Sequence of chain 1.B:
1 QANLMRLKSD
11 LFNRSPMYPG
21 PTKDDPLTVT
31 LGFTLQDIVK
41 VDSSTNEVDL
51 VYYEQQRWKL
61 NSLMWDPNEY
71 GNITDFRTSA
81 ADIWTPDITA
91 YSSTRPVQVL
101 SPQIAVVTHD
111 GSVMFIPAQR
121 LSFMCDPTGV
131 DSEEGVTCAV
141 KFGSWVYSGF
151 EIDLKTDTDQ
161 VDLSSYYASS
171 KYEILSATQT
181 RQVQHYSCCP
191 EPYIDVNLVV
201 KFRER

Sequence of chain 1.A:
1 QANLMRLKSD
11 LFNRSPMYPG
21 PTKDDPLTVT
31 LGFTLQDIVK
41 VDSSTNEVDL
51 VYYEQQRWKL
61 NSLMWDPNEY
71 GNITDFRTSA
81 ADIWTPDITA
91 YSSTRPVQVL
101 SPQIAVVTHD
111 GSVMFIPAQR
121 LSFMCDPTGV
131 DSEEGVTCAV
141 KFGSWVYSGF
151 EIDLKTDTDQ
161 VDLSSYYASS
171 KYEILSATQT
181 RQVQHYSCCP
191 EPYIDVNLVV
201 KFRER

This protein binds this small molecule.
Small molecule (SMILES): CC[C@H](C)[C@@H]1NC(=O)[C@@H]2CSSC[C@H](NC(=O)CN)C(=O)N[C@@H](CSSC[C@@H](C(N)=O)NC(=O)[C@H](CC(C)C)NC(=O)[C@H](CC(=O)O)NC(=O)[C@@H]3CCCN3C(=O)[C@H](CC(N)=O)NC(=O)[C@H](CC(N)=O)NC(=O)[C@H](CC(C)C)NC1=O)C(=O)N[C@@H](CO)C(=O)N[C@@H](CCCN=C(N)N)C(=O)N1CCC[C@H]1C(=O)N1CCC[C@H]1C(=O)N2

Binding-site contacts:
Ligand atom O contacts residue MET114 of chain 1.B at 3.5 Å.
Ligand atom CG contacts residue TYR91 of chain 1.A at 3.5 Å (hydrophobic).
Ligand atom CA contacts residue SER165 of chain 1.B at 3.0 Å.
Ligand atom ND2 contacts residue CYS189 of chain 1.A at 2.8 Å (h-bond).
Ligand atom CZ contacts residue ASP195 of chain 1.A at 3.6 Å.
Ligand atom CG contacts residue TYR193 of chain 1.A at 3.5 Å (hydrophobic).
Ligand atom CB contacts residue SER165 of chain 1.B at 3.0 Å.
Ligand atom CG2 contacts residue ILE116 of chain 1.B at 3.5 Å (hydrophobic).
Ligand atom CD contacts residue MET114 of chain 1.B at 3.6 Å (hydrophobic).
Ligand atom O contacts residue TYR186 of chain 1.A at 3.6 Å (h-bond).
Ligand atom O contacts residue ASP162 of chain 1.B at 3.5 Å (salt-bridge).
Ligand atom NH1 contacts residue TYR91 of chain 1.A at 3.1 Å.
Ligand atom CB contacts residue TYR147 of chain 1.A at 3.5 Å (hydrophobic).
Ligand atom N contacts residue TRP145 of chain 1.A at 3.4 Å (h-bond).
Ligand atom CD1 contacts residue VAL146 of chain 1.A at 3.6 Å (hydrophobic).
Ligand atom OD1 contacts residue ARG77 of chain 1.B at 2.8 Å (salt-bridge).
Ligand atom NH2 contacts residue ASP195 of chain 1.A at 3.0 Å (salt-bridge).
Ligand atom O contacts residue MET114 of chain 1.B at 3.5 Å.
Ligand atom CD2 contacts residue ILE116 of chain 1.B at 3.6 Å (hydrophobic).
Ligand atom CB contacts residue MET114 of chain 1.B at 3.0 Å (hydrophobic).
Ligand atom CZ contacts residue TYR186 of chain 1.A at 3.5 Å (hydrophobic).
Ligand atom CB contacts residue TYR193 of chain 1.A at 3.3 Å (hydrophobic).
Ligand atom CG contacts residue TRP145 of chain 1.A at 3.3 Å (hydrophobic).
Ligand atom N contacts residue TYR193 of chain 1.A at 3.6 Å.
Ligand atom CA contacts residue TYR193 of chain 1.A at 3.5 Å (hydrophobic).
Ligand atom CD contacts residue TYR91 of chain 1.A at 3.4 Å (hydrophobic).
Ligand atom CD contacts residue TYR193 of chain 1.A at 3.5 Å (hydrophobic).
Ligand atom CD contacts residue TYR186 of chain 1.A at 3.4 Å (hydrophobic).
Ligand atom N contacts residue ILE116 of chain 1.B at 3.6 Å.
Ligand atom CD2 contacts residue VAL106 of chain 1.B at 3.6 Å (hydrophobic).
Ligand atom ND2 contacts residue GLU191 of chain 1.A at 3.2 Å (salt-bridge).
Ligand atom CB contacts residue TRP145 of chain 1.A at 3.5 Å (hydrophobic).
Ligand atom CG contacts residue CYS189 of chain 1.A at 3.4 Å (hydrophobic).
Ligand atom ND2 contacts residue TYR193 of chain 1.A at 2.7 Å (h-bond).
Ligand atom NH2 contacts residue TYR186 of chain 1.A at 3.5 Å (h-bond).
Ligand atom CG contacts residue MET114 of chain 1.B at 3.5 Å (hydrophobic).
Ligand atom SG contacts residue TYR193 of chain 1.A at 3.4 Å.
Ligand atom N contacts residue TYR186 of chain 1.A at 3.4 Å.
Ligand atom C contacts residue TYR186 of chain 1.A at 3.5 Å (hydrophobic).
Ligand atom NE contacts residue TYR186 of chain 1.A at 2.5 Å (h-bond).